Binding-site contacts:
Ligand atom C4 contacts residue ASN328 of chain 1.B at 4.2 Å.
Ligand atom O7 contacts residue ASN328 of chain 1.B at 4.2 Å.
Ligand atom C1 contacts residue ASN328 of chain 1.B at 1.4 Å.
Ligand atom C1 contacts residue GLN577 of chain 1.B at 4.2 Å.
Ligand atom O5 contacts residue GLN577 of chain 1.B at 3.5 Å.
Ligand atom C5 contacts residue ASN328 of chain 1.B at 3.7 Å.
Ligand atom O4 contacts residue GLN577 of chain 1.B at 4.0 Å.
Ligand atom C3 contacts residue ASN328 of chain 1.B at 3.8 Å.
Ligand atom O5 contacts residue ASN328 of chain 1.B at 2.4 Å (h-bond).
Ligand atom C4 contacts residue GLN577 of chain 1.B at 3.3 Å.
Ligand atom O6 contacts residue ASN328 of chain 1.B at 4.1 Å.
Ligand atom C2 contacts residue GLN577 of chain 1.B at 4.4 Å.
Ligand atom C7 contacts residue ASN328 of chain 1.B at 3.8 Å.
Ligand atom C3 contacts residue GLN577 of chain 1.B at 4.3 Å.
Ligand atom C5 contacts residue GLN577 of chain 1.B at 3.6 Å.
Ligand atom C6 contacts residue ASN328 of chain 1.B at 4.5 Å.
Ligand atom C2 contacts residue ASN328 of chain 1.B at 2.5 Å.
Ligand atom N2 contacts residue ASN328 of chain 1.B at 2.9 Å (h-bond).
Ligand atom C6 contacts residue GLN577 of chain 1.B at 3.3 Å.

This protein binds this small molecule.
Small molecule (SMILES): CC(=O)N[C@@H]1[C@@H](O)[C@H](O)[C@@H](CO)O[C@H]1O

Sequence of chain 1.B:
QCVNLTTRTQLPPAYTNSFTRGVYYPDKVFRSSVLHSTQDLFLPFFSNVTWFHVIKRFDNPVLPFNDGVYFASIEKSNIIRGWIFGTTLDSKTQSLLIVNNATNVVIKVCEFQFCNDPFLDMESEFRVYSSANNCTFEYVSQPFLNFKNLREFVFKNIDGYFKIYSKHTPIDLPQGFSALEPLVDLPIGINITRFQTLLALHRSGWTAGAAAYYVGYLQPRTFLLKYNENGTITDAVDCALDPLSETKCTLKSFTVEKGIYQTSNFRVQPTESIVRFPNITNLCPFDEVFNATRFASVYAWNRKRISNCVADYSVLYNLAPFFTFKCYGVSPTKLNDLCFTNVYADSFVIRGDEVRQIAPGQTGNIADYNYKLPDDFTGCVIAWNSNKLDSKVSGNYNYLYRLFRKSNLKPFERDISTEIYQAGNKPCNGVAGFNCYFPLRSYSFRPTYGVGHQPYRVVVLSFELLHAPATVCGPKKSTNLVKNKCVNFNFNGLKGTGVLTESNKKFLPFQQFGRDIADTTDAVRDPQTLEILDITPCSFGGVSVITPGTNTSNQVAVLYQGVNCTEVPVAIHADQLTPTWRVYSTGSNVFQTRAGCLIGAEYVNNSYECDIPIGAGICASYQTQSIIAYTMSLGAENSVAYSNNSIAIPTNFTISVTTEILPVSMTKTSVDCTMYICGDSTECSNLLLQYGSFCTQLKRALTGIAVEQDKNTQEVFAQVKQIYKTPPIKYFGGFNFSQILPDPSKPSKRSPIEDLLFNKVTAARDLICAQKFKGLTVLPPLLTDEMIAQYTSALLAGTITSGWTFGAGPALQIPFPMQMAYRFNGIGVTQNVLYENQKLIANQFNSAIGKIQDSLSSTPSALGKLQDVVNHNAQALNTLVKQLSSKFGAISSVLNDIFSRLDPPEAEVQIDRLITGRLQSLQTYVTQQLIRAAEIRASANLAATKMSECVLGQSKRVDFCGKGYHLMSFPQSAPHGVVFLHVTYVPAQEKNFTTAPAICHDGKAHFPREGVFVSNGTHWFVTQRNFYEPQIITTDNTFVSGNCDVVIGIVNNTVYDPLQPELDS